A small-molecule ligand and the protein it binds are described below.
Small molecule (SMILES): Cc1c(C(=O)Nc2nncs2)sc2nc[nH]c(=O)c12

Binding-site contacts:
Ligand atom C2 contacts residue PHE34 of chain 1.A at 3.5 Å (hydrophobic).
Ligand atom O10 contacts residue VAL174 of chain 1.A at 3.6 Å.
Ligand atom O13 contacts residue PHE34 of chain 1.A at 3.7 Å.
Ligand atom C1 contacts residue TYR145 of chain 1.A at 3.5 Å (hydrophobic).
Ligand atom N17 contacts residue LYS206 of chain 1.A at 2.9 Å (salt-bridge).
Ligand atom C1 contacts residue PHE34 of chain 1.A at 3.4 Å (hydrophobic).
Ligand atom N8 contacts residue ALA318 of chain 1.A at 3.6 Å (h-bond).
Ligand atom C7 contacts residue PHE34 of chain 1.A at 3.7 Å (hydrophobic).
Ligand atom C9 contacts residue VAL174 of chain 1.A at 3.9 Å (hydrophobic).
Ligand atom C5 contacts residue ALA318 of chain 1.A at 3.8 Å (hydrophobic).
Ligand atom S19 contacts residue TYR74 of chain 1.B at 3.7 Å.
Ligand atom C11 contacts residue PHE34 of chain 1.A at 3.5 Å (hydrophobic).
Ligand atom C18 contacts residue TYR74 of chain 1.B at 3.9 Å (hydrophobic).
Ligand atom N8 contacts residue PHE34 of chain 1.A at 3.9 Å.
Ligand atom C9 contacts residue PHE34 of chain 1.A at 3.6 Å (hydrophobic).
Ligand atom N6 contacts residue TYR177 of chain 1.A at 3.8 Å.
Ligand atom N17 contacts residue PMP1 of chain 1.C at 3.8 Å.
Ligand atom C12 contacts residue PHE34 of chain 1.A at 3.6 Å (hydrophobic).
Ligand atom C1 contacts residue ALA318 of chain 1.A at 3.8 Å (hydrophobic).
Ligand atom N8 contacts residue TYR177 of chain 1.A at 3.8 Å.
Ligand atom C5 contacts residue PHE34 of chain 1.A at 3.5 Å (hydrophobic).
Ligand atom C3 contacts residue ALA318 of chain 1.A at 3.9 Å (hydrophobic).
Ligand atom C2 contacts residue ALA318 of chain 1.A at 3.4 Å (hydrophobic).
Ligand atom C11 contacts residue ALA318 of chain 1.A at 3.4 Å (hydrophobic).
Ligand atom O10 contacts residue PHE34 of chain 1.A at 3.8 Å.
Ligand atom C18 contacts residue PHE79 of chain 1.A at 3.7 Å (hydrophobic).
Ligand atom S4 contacts residue PHE34 of chain 1.A at 3.5 Å.
Ligand atom C18 contacts residue LYS206 of chain 1.A at 3.9 Å.
Ligand atom N6 contacts residue PHE34 of chain 1.A at 3.6 Å.
Ligand atom N16 contacts residue LYS206 of chain 1.A at 3.7 Å.
Ligand atom N8 contacts residue VAL174 of chain 1.A at 3.6 Å.
Ligand atom N16 contacts residue TYR145 of chain 1.A at 3.8 Å.
Ligand atom O10 contacts residue LYS83 of chain 1.A at 3.0 Å (salt-bridge).
Ligand atom N17 contacts residue PHE79 of chain 1.A at 3.5 Å.
Ligand atom C3 contacts residue PHE34 of chain 1.A at 3.3 Å (hydrophobic).
Ligand atom C18 contacts residue TYR211 of chain 1.A at 3.8 Å (hydrophobic).
Ligand atom S19 contacts residue VAL159 of chain 1.B at 3.4 Å.
Ligand atom O10 contacts residue ALA318 of chain 1.A at 3.4 Å (h-bond).
Ligand atom C7 contacts residue TYR177 of chain 1.A at 3.5 Å (hydrophobic).
Ligand atom C9 contacts residue ALA318 of chain 1.A at 3.5 Å (hydrophobic).

Sequence of chain 1.A:
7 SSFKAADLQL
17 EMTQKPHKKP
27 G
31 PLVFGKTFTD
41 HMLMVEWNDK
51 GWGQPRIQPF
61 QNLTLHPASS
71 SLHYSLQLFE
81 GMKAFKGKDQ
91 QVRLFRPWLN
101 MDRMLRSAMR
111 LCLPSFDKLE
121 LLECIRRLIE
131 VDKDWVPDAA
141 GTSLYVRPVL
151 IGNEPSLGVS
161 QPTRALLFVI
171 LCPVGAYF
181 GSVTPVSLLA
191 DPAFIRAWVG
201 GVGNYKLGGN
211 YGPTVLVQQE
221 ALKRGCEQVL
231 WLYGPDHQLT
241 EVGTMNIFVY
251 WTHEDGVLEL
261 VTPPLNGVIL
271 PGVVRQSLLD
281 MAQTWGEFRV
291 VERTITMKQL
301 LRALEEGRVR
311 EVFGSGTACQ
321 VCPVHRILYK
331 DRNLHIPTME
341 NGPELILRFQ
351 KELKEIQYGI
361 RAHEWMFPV

Sequence of chain 1.B:
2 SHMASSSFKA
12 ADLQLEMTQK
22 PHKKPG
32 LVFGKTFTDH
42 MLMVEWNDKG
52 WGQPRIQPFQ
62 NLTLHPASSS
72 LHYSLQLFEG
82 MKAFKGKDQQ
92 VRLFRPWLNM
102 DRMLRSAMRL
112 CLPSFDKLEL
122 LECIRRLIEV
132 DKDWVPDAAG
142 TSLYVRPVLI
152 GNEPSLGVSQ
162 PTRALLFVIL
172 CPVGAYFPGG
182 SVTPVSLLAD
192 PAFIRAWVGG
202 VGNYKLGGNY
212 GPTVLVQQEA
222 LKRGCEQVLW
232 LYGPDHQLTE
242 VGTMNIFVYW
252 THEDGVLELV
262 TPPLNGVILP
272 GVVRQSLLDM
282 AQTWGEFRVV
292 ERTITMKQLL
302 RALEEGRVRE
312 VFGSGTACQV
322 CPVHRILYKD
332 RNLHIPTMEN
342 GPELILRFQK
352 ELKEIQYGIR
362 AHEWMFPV